Sequence of chain 1.B:
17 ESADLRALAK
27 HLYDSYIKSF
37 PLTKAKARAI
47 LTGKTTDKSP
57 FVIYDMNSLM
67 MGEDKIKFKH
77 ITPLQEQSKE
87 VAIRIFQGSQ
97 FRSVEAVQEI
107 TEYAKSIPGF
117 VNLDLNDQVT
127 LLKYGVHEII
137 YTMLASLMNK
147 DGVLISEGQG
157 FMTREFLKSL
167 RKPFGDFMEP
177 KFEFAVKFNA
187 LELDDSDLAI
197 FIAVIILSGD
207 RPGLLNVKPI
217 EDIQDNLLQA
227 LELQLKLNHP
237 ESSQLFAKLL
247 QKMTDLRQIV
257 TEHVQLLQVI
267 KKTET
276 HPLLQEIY

The protein below binds the small molecule below.
Small molecule (SMILES): CCCCC/C=C/C=C1C(=O)C=C[C@@H]1C/C=C/CCCC(=O)O

Binding-site contacts:
Ligand atom C5 contacts residue LEU140 of chain 1.B at 4.0 Å (hydrophobic).
Ligand atom C2 contacts residue ALA102 of chain 1.B at 3.8 Å (hydrophobic).
Ligand atom O23 contacts residue ARG98 of chain 1.B at 3.6 Å.
Ligand atom C8 contacts residue SER95 of chain 1.B at 3.5 Å.
Ligand atom C14 contacts residue ILE91 of chain 1.B at 4.0 Å (hydrophobic).
Ligand atom O23 contacts residue GLU153 of chain 1.B at 3.2 Å (salt-bridge).
Ligand atom C1 contacts residue ALA102 of chain 1.B at 3.4 Å (hydrophobic).
Ligand atom C14 contacts residue MET158 of chain 1.B at 3.7 Å (hydrophobic).
Ligand atom C20 contacts residue ARG98 of chain 1.B at 3.7 Å.
Ligand atom C19 contacts residue ARG98 of chain 1.B at 3.7 Å.
Ligand atom C21 contacts residue ILE151 of chain 1.B at 3.7 Å (hydrophobic).
Ligand atom C16 contacts residue GLY94 of chain 1.B at 3.9 Å.
Ligand atom C22 contacts residue SER152 of chain 1.B at 3.3 Å.
Ligand atom C13 contacts residue LEU163 of chain 1.B at 3.9 Å (hydrophobic).
Ligand atom C3 contacts residue ILE136 of chain 1.B at 3.3 Å (hydrophobic).
Ligand atom C6 contacts residue ARG98 of chain 1.B at 3.6 Å.
Ligand atom C21 contacts residue SER152 of chain 1.B at 3.0 Å.
Ligand atom C4 contacts residue LEU140 of chain 1.B at 3.4 Å (hydrophobic).
Ligand atom C10 contacts residue SER95 of chain 1.B at 3.8 Å.
Ligand atom O24 contacts residue ARG98 of chain 1.B at 3.6 Å.
Ligand atom C13 contacts residue ILE91 of chain 1.B at 3.4 Å (hydrophobic).
Ligand atom O23 contacts residue SER152 of chain 1.B at 3.6 Å.
Ligand atom C16 contacts residue SER95 of chain 1.B at 3.8 Å.
Ligand atom C21 contacts residue ARG98 of chain 1.B at 3.6 Å.
Ligand atom C17 contacts residue ILE77 of chain 1.B at 4.0 Å (hydrophobic).
Ligand atom C13 contacts residue MET158 of chain 1.B at 3.6 Å (hydrophobic).
Ligand atom O12 contacts residue SER95 of chain 1.B at 3.8 Å.
Ligand atom C1 contacts residue ARG98 of chain 1.B at 3.6 Å.
Ligand atom C19 contacts residue ILE151 of chain 1.B at 3.9 Å (hydrophobic).
Ligand atom C22 contacts residue ARG98 of chain 1.B at 3.5 Å.
Ligand atom C20 contacts residue SER152 of chain 1.B at 3.2 Å.
Ligand atom C15 contacts residue ILE151 of chain 1.B at 3.8 Å (hydrophobic).
Ligand atom C22 contacts residue GLU153 of chain 1.B at 3.2 Å.
Ligand atom O24 contacts residue SER152 of chain 1.B at 3.9 Å.
Ligand atom O24 contacts residue GLU153 of chain 1.B at 3.0 Å (salt-bridge).
Ligand atom C11 contacts residue SER95 of chain 1.B at 3.9 Å.
Ligand atom C18 contacts residue ILE151 of chain 1.B at 3.9 Å (hydrophobic).
Ligand atom O12 contacts residue MET174 of chain 1.B at 3.0 Å (h-bond).
Ligand atom C2 contacts residue ARG98 of chain 1.B at 3.5 Å.
Ligand atom O12 contacts residue PHE173 of chain 1.B at 3.1 Å.